Sequence of chain 1.B:
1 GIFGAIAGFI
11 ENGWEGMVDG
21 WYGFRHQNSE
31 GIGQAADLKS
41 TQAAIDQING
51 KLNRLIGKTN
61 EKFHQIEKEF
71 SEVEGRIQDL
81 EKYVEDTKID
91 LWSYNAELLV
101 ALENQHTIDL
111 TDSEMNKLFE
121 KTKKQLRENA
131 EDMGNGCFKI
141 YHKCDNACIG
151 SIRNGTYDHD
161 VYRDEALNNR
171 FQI

Binding-site contacts:
Ligand atom O7 contacts residue THR34 of chain 1.A at 4.1 Å.
Ligand atom C2 contacts residue ASN32 of chain 1.A at 2.5 Å.
Ligand atom C1 contacts residue ASN32 of chain 1.A at 1.4 Å.
Ligand atom C4 contacts residue ASN32 of chain 1.A at 4.2 Å.
Ligand atom O6 contacts residue THR312 of chain 1.A at 4.2 Å.
Ligand atom O5 contacts residue THR312 of chain 1.A at 3.1 Å (h-bond).
Ligand atom C6 contacts residue THR312 of chain 1.A at 4.1 Å.
Ligand atom C8 contacts residue ASN32 of chain 1.A at 4.4 Å.
Ligand atom C8 contacts residue ILE56 of chain 1.B at 4.4 Å (hydrophobic).
Ligand atom C6 contacts residue ASP285 of chain 1.A at 3.9 Å.
Ligand atom C7 contacts residue THR34 of chain 1.A at 4.3 Å.
Ligand atom C4 contacts residue ASP285 of chain 1.A at 3.8 Å.
Ligand atom O5 contacts residue ASN32 of chain 1.A at 2.3 Å (h-bond).
Ligand atom C6 contacts residue ILE56 of chain 1.B at 4.2 Å (hydrophobic).
Ligand atom C6 contacts residue LEU52 of chain 1.B at 3.8 Å (hydrophobic).
Ligand atom C7 contacts residue ASN32 of chain 1.A at 3.4 Å.
Ligand atom O6 contacts residue LEU52 of chain 1.B at 3.4 Å.
Ligand atom N2 contacts residue ASN32 of chain 1.A at 2.9 Å (h-bond).
Ligand atom O7 contacts residue ASN32 of chain 1.A at 3.5 Å (h-bond).
Ligand atom C5 contacts residue THR312 of chain 1.A at 4.2 Å.
Ligand atom O4 contacts residue ILE56 of chain 1.B at 3.6 Å.
Ligand atom O4 contacts residue ASP285 of chain 1.A at 3.8 Å.
Ligand atom C5 contacts residue ASP285 of chain 1.A at 4.5 Å.
Ligand atom C5 contacts residue ASN32 of chain 1.A at 3.6 Å.
Ligand atom C8 contacts residue THR34 of chain 1.A at 3.8 Å.
Ligand atom C3 contacts residue ASN32 of chain 1.A at 3.8 Å.
Ligand atom O3 contacts residue ASP285 of chain 1.A at 4.0 Å.
Ligand atom C1 contacts residue THR312 of chain 1.A at 3.7 Å.

Sequence of chain 1.A:
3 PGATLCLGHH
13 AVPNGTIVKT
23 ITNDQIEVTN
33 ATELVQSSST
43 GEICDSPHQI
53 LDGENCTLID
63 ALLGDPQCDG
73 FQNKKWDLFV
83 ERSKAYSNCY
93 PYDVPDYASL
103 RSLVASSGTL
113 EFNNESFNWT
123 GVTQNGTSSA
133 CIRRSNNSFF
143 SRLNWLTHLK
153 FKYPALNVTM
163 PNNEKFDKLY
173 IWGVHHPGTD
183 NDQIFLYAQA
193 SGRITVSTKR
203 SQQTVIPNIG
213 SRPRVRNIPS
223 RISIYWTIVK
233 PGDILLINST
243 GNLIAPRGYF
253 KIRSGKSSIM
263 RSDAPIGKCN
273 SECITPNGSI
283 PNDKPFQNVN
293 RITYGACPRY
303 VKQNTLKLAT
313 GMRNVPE

A protein and the small-molecule ligand that binds it are described below.
Small molecule (SMILES): CC(=O)N[C@H]1[C@H](O[C@H]2[C@H](O)[C@@H](NC(C)=O)CO[C@@H]2CO)O[C@H](CO)[C@@H](O[C@@H]2O[C@H](CO[C@H]3O[C@H](CO)[C@@H](O)[C@H](O)[C@@H]3O)[C@@H](O)[C@H](O[C@H]3O[C@H](CO)[C@@H](O)[C@H](O)[C@@H]3O)[C@@H]2O)[C@@H]1O